Binding-site contacts:
Ligand atom S contacts residue ALA101 of chain 1.A at 3.8 Å.
Ligand atom S contacts residue HIS126 of chain 1.A at 3.5 Å.
Ligand atom C1 contacts residue PHE60 of chain 1.A at 4.3 Å (hydrophobic).
Ligand atom N contacts residue HIS126 of chain 1.A at 3.5 Å (h-bond).
Ligand atom N1 contacts residue ARG55 of chain 1.A at 4.3 Å.
Ligand atom C1 contacts residue HIS126 of chain 1.A at 4.0 Å.
Ligand atom N1 contacts residue GLN63 of chain 1.A at 2.9 Å (h-bond).
Ligand atom C contacts residue GLN63 of chain 1.A at 4.0 Å.
Ligand atom C2 contacts residue LEU122 of chain 1.A at 4.1 Å (hydrophobic).
Ligand atom C3 contacts residue MET61 of chain 1.A at 3.9 Å (hydrophobic).
Ligand atom C1 contacts residue LEU122 of chain 1.A at 4.3 Å (hydrophobic).
Ligand atom S contacts residue ASN102 of chain 1.A at 3.2 Å (h-bond).
Ligand atom C2 contacts residue PHE60 of chain 1.A at 4.0 Å (hydrophobic).
Ligand atom C3 contacts residue PHE113 of chain 1.A at 3.8 Å (hydrophobic).
Ligand atom N1 contacts residue PHE113 of chain 1.A at 3.9 Å.
Ligand atom C contacts residue ALA101 of chain 1.A at 4.4 Å (hydrophobic).
Ligand atom N1 contacts residue HIS126 of chain 1.A at 4.5 Å.
Ligand atom C3 contacts residue GLN63 of chain 1.A at 3.3 Å.
Ligand atom C2 contacts residue PHE113 of chain 1.A at 3.9 Å (hydrophobic).
Ligand atom C3 contacts residue ARG55 of chain 1.A at 4.1 Å.
Ligand atom N1 contacts residue ALA101 of chain 1.A at 4.1 Å.
Ligand atom C contacts residue HIS126 of chain 1.A at 3.6 Å.

This small molecule binds to this protein.
Small molecule (SMILES): S=C1NCCCN1

Sequence of chain 1.A:
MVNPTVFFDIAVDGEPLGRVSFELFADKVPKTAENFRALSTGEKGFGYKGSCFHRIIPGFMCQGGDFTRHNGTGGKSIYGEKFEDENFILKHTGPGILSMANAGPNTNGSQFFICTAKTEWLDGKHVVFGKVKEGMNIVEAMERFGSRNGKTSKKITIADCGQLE